Sequence of chain 1.A:
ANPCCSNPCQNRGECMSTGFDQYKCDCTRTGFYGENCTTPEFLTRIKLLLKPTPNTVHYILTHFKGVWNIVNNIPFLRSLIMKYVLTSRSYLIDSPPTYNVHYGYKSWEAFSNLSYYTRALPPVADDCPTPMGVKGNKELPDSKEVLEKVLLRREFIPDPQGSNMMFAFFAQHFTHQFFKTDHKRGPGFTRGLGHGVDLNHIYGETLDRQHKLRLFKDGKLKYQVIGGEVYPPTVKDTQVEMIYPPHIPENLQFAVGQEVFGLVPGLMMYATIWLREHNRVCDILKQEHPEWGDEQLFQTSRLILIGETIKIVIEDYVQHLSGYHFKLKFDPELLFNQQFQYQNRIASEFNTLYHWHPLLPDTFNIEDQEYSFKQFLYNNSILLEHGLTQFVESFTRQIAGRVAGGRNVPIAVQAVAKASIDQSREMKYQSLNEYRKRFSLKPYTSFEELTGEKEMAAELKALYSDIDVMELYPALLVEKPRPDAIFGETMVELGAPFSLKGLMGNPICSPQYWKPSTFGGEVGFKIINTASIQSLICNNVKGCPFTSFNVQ

Sequence of chain 1.B:
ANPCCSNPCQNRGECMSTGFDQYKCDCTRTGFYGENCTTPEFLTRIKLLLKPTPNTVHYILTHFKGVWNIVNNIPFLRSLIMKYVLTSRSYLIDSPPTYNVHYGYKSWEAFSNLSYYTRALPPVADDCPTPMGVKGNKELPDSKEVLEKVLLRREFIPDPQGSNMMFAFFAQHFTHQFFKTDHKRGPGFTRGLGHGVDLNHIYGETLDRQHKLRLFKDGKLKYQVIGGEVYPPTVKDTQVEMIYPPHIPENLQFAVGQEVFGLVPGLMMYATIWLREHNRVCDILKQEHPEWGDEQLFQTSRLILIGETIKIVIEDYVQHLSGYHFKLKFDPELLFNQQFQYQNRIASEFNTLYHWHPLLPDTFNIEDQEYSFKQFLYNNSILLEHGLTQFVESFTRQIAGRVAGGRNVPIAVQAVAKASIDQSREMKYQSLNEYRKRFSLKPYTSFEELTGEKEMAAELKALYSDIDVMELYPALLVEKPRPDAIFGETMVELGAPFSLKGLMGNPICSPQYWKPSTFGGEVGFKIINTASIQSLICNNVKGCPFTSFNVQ

Binding-site contacts:
Ligand atom C1 contacts residue TYR116 of chain 1.A at 3.6 Å (hydrophobic).
Ligand atom N2 contacts residue SER115 of chain 1.A at 3.5 Å (h-bond).
Ligand atom O6 contacts residue GLU109 of chain 1.A at 4.4 Å.
Ligand atom O7 contacts residue ASN113 of chain 1.A at 3.8 Å.
Ligand atom C1 contacts residue ASN113 of chain 1.A at 1.5 Å.
Ligand atom C1 contacts residue SER115 of chain 1.A at 4.0 Å.
Ligand atom C5 contacts residue TYR116 of chain 1.A at 4.2 Å (hydrophobic).
Ligand atom C7 contacts residue SER115 of chain 1.A at 4.4 Å.
Ligand atom O6 contacts residue ASN113 of chain 1.A at 4.5 Å.
Ligand atom C3 contacts residue ARG185 of chain 1.A at 3.5 Å.
Ligand atom C4 contacts residue ARG185 of chain 1.A at 3.8 Å.
Ligand atom C2 contacts residue ASN113 of chain 1.A at 2.5 Å.
Ligand atom C2 contacts residue GLU109 of chain 1.A at 4.5 Å.
Ligand atom C4 contacts residue LEU207 of chain 1.B at 4.0 Å (hydrophobic).
Ligand atom C3 contacts residue LEU207 of chain 1.B at 4.4 Å (hydrophobic).
Ligand atom C5 contacts residue LEU207 of chain 1.B at 4.4 Å (hydrophobic).
Ligand atom C1 contacts residue GLU109 of chain 1.A at 3.8 Å.
Ligand atom N2 contacts residue ASN113 of chain 1.A at 2.9 Å (h-bond).
Ligand atom C3 contacts residue ASN113 of chain 1.A at 3.8 Å.
Ligand atom C5 contacts residue ASN113 of chain 1.A at 3.7 Å.
Ligand atom C6 contacts residue TYR116 of chain 1.A at 3.8 Å (hydrophobic).
Ligand atom O5 contacts residue LEU207 of chain 1.B at 3.9 Å.
Ligand atom O5 contacts residue ASN113 of chain 1.A at 2.4 Å (h-bond).
Ligand atom C7 contacts residue ASN113 of chain 1.A at 3.5 Å.
Ligand atom O6 contacts residue TYR116 of chain 1.A at 3.1 Å (h-bond).
Ligand atom C2 contacts residue LEU207 of chain 1.B at 3.9 Å (hydrophobic).
Ligand atom C5 contacts residue ARG185 of chain 1.A at 4.1 Å.
Ligand atom O4 contacts residue ARG185 of chain 1.A at 3.2 Å (salt-bridge).
Ligand atom C8 contacts residue SER115 of chain 1.A at 4.4 Å.
Ligand atom O5 contacts residue TYR116 of chain 1.A at 3.2 Å.
Ligand atom C1 contacts residue LEU207 of chain 1.B at 4.3 Å (hydrophobic).
Ligand atom O7 contacts residue LEU207 of chain 1.B at 4.1 Å.
Ligand atom C8 contacts residue ASN113 of chain 1.A at 4.0 Å.
Ligand atom O3 contacts residue ARG185 of chain 1.A at 3.9 Å.
Ligand atom C2 contacts residue SER115 of chain 1.A at 4.3 Å.
Ligand atom C4 contacts residue ASN113 of chain 1.A at 4.3 Å.
Ligand atom O6 contacts residue LEU207 of chain 1.B at 4.0 Å.
Ligand atom O5 contacts residue GLU109 of chain 1.A at 3.7 Å.

The protein below binds the small molecule below.
Small molecule (SMILES): CC(=O)N[C@@H]1[C@@H](O)[C@H](O)[C@@H](CO)O[C@H]1O